Binding-site contacts:
Ligand atom OE2 contacts residue THR690 of chain 1.D at 3.3 Å (h-bond).
Ligand atom N contacts residue HIS485 of chain 1.D at 3.9 Å.
Ligand atom C contacts residue HIS485 of chain 1.D at 3.2 Å.
Ligand atom C contacts residue ARG518 of chain 1.D at 3.5 Å.
Ligand atom CB contacts residue TYR730 of chain 1.D at 4.2 Å (hydrophobic).
Ligand atom CB contacts residue HIS485 of chain 1.D at 2.8 Å.
Ligand atom OE2 contacts residue SER689 of chain 1.D at 2.8 Å (h-bond).
Ligand atom CA contacts residue THR513 of chain 1.D at 3.0 Å.
Ligand atom OE1 contacts residue ASP731 of chain 1.D at 3.3 Å (salt-bridge).
Ligand atom OE1 contacts residue THR690 of chain 1.D at 3.9 Å.
Ligand atom C contacts residue SER689 of chain 1.D at 3.8 Å.
Ligand atom C contacts residue THR513 of chain 1.D at 3.4 Å.
Ligand atom CB contacts residue GLY688 of chain 1.D at 4.1 Å.
Ligand atom CD contacts residue THR690 of chain 1.D at 4.1 Å.
Ligand atom OE2 contacts residue GLY688 of chain 1.D at 2.9 Å.
Ligand atom CA contacts residue HIS485 of chain 1.D at 3.4 Å.
Ligand atom CD contacts residue TYR730 of chain 1.D at 3.4 Å (hydrophobic).
Ligand atom CG contacts residue GLY688 of chain 1.D at 4.4 Å.
Ligand atom N contacts residue SER511 of chain 1.D at 3.8 Å.
Ligand atom CA contacts residue SER689 of chain 1.D at 4.0 Å.
Ligand atom C contacts residue SER511 of chain 1.D at 4.4 Å.
Ligand atom CG contacts residue TYR730 of chain 1.D at 3.2 Å (hydrophobic).
Ligand atom N contacts residue TYR761 of chain 1.D at 4.1 Å.
Ligand atom OE2 contacts residue TYR730 of chain 1.D at 4.0 Å.
Ligand atom CD contacts residue GLY688 of chain 1.D at 4.0 Å.
Ligand atom C contacts residue LEU512 of chain 1.D at 4.5 Å (hydrophobic).
Ligand atom OE1 contacts residue TYR730 of chain 1.D at 3.3 Å.
Ligand atom O contacts residue THR513 of chain 1.D at 2.6 Å (h-bond).
Ligand atom CD contacts residue ASP731 of chain 1.D at 4.4 Å.
Ligand atom O contacts residue SER511 of chain 1.D at 3.8 Å.
Ligand atom CG contacts residue HIS485 of chain 1.D at 4.0 Å.
Ligand atom CG contacts residue ASP731 of chain 1.D at 4.5 Å.
Ligand atom N contacts residue THR513 of chain 1.D at 2.6 Å (h-bond).
Ligand atom CB contacts residue SER689 of chain 1.D at 4.2 Å.
Ligand atom O contacts residue LEU512 of chain 1.D at 3.3 Å.
Ligand atom O contacts residue ARG518 of chain 1.D at 3.1 Å (salt-bridge).
Ligand atom O contacts residue HIS485 of chain 1.D at 3.5 Å.
Ligand atom CD contacts residue SER689 of chain 1.D at 3.9 Å.
Ligand atom N contacts residue LEU512 of chain 1.D at 4.4 Å.

The small molecule below binds the protein below.
Small molecule (SMILES): N[C@@H](CCC(=O)O)C(=O)O

Sequence of chain 1.D:
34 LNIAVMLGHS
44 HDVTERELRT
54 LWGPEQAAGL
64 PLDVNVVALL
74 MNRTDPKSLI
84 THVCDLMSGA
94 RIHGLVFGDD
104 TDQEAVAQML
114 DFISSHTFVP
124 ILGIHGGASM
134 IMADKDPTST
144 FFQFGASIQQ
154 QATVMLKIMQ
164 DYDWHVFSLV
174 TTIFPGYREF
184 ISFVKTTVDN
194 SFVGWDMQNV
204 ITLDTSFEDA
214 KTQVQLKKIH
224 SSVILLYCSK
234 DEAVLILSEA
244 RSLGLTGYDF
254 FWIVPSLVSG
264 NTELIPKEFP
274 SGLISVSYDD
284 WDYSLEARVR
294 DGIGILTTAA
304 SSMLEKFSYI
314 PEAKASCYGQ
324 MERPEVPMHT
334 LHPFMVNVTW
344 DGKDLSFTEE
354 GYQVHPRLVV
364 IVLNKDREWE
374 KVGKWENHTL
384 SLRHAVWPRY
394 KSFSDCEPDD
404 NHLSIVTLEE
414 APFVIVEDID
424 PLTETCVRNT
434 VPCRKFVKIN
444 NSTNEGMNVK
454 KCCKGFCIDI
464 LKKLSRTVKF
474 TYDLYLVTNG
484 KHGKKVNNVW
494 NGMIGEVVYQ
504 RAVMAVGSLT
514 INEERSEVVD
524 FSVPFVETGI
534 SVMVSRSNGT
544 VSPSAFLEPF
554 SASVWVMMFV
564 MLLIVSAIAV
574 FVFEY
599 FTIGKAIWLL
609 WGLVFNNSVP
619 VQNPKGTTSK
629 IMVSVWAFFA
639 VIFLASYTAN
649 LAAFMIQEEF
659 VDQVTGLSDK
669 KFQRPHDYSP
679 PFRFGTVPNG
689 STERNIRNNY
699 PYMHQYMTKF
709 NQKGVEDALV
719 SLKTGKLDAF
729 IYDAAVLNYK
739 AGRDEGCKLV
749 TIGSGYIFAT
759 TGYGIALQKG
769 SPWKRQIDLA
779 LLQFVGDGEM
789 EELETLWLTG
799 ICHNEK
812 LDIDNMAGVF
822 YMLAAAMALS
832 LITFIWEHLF